A protein and the small-molecule ligand that binds it are described below.
Small molecule (SMILES): Nc1ncnc2c1ncn2[C@@H]1O[C@H](CO[P](=O)(O)O[C@H]2[C@@H](O)[C@H](n3cnc4c(N)ncnc43)O[C@@H]2CO[P](=O)(O)O[C@H]2[C@@H](O)[C@H](n3cnc4c(N)ncnc43)O[C@@H]2CO)[C@@H](O)[C@H]1O

Binding-site contacts:
Ligand atom O2' contacts residue GLY67 of chain 3.B at 3.3 Å (h-bond).
Ligand atom OP1 contacts residue SER211 of chain 3.B at 4.3 Å.
Ligand atom O5' contacts residue ARG208 of chain 2.C at 4.0 Å.
Ligand atom C1' contacts residue GLY67 of chain 3.B at 4.4 Å.
Ligand atom OP2 contacts residue ARG208 of chain 2.C at 4.4 Å.
Ligand atom O2' contacts residue ARG208 of chain 3.B at 4.1 Å.
Ligand atom OP1 contacts residue ARG208 of chain 2.C at 4.1 Å.
Ligand atom N3 contacts residue ARG65 of chain 3.B at 4.1 Å.
Ligand atom OP1 contacts residue ARG208 of chain 3.B at 4.1 Å.
Ligand atom O2' contacts residue ALA66 of chain 3.B at 3.6 Å.
Ligand atom O2' contacts residue ARG65 of chain 3.B at 4.3 Å.
Ligand atom P contacts residue ARG208 of chain 2.C at 4.5 Å.

Sequence of chain 2.C:
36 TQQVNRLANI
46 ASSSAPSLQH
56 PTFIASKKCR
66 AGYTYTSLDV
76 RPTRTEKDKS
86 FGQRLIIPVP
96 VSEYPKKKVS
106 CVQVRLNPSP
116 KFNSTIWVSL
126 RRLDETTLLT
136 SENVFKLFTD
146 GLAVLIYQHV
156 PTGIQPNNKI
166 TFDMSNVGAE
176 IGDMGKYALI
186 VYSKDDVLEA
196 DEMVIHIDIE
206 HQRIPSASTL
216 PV

Sequence of chain 3.B:
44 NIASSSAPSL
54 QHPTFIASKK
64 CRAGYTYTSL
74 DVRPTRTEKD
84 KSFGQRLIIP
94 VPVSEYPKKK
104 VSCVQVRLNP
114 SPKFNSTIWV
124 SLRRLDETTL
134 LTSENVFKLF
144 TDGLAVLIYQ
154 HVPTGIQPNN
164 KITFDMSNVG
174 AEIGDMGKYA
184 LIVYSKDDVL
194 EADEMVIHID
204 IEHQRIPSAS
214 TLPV